Sequence of chain 1.E:
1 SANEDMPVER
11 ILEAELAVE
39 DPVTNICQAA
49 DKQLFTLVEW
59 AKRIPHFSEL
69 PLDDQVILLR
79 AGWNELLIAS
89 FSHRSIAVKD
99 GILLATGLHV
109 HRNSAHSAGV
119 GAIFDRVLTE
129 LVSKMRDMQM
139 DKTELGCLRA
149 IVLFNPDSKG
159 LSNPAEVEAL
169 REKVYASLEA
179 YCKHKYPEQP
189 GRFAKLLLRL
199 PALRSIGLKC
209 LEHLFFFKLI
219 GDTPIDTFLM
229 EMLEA

This small molecule binds to this protein.
Small molecule (SMILES): CC1=C(/C=C/C(C)=C/C=C/C(C)=C/C(=O)O)C(C)(C)CCC1

Sequence of chain 1.A:
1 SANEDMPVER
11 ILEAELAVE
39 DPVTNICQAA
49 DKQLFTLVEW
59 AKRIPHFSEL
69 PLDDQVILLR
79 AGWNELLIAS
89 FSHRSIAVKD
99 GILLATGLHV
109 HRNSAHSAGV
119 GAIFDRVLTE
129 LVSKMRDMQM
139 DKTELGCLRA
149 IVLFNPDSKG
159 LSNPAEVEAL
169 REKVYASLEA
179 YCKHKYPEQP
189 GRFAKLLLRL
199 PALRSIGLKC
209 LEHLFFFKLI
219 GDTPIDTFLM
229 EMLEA

Binding-site contacts:
Ligand atom C11 contacts residue PHE89 of chain 1.A at 3.7 Å (hydrophobic).
Ligand atom O2 contacts residue LEU102 of chain 1.A at 3.6 Å.
Ligand atom O1 contacts residue GLN51 of chain 1.A at 3.2 Å.
Ligand atom O2 contacts residue ARG92 of chain 1.A at 3.3 Å (salt-bridge).
Ligand atom C14 contacts residue PHE89 of chain 1.A at 4.0 Å (hydrophobic).
Ligand atom C15 contacts residue ARG92 of chain 1.A at 3.6 Å.
Ligand atom C12 contacts residue PHE89 of chain 1.A at 3.7 Å (hydrophobic).
Ligand atom C20 contacts residue ALA47 of chain 1.A at 4.0 Å (hydrophobic).
Ligand atom C14 contacts residue LEU85 of chain 1.A at 4.1 Å (hydrophobic).
Ligand atom C17 contacts residue LEU212 of chain 1.E at 4.0 Å (hydrophobic).
Ligand atom C13 contacts residue PHE89 of chain 1.A at 3.4 Å (hydrophobic).
Ligand atom C13 contacts residue ALA48 of chain 1.A at 4.0 Å (hydrophobic).
Ligand atom C4 contacts residue ILE121 of chain 1.A at 3.8 Å (hydrophobic).
Ligand atom O2 contacts residue ALA103 of chain 1.A at 2.8 Å (h-bond).
Ligand atom C12 contacts residue LEU85 of chain 1.A at 3.8 Å (hydrophobic).
Ligand atom C10 contacts residue ALA48 of chain 1.A at 3.8 Å (hydrophobic).
Ligand atom C9 contacts residue ILE86 of chain 1.A at 4.1 Å (hydrophobic).
Ligand atom C6 contacts residue CYS208 of chain 1.A at 3.6 Å (hydrophobic).
Ligand atom C14 contacts residue ALA48 of chain 1.A at 4.1 Å (hydrophobic).
Ligand atom C15 contacts residue PHE89 of chain 1.A at 3.7 Å (hydrophobic).
Ligand atom C12 contacts residue ALA48 of chain 1.A at 3.5 Å (hydrophobic).
Ligand atom C18 contacts residue PHE89 of chain 1.A at 3.5 Å (hydrophobic).
Ligand atom O1 contacts residue PHE89 of chain 1.A at 3.8 Å.
Ligand atom C5 contacts residue CYS208 of chain 1.A at 3.9 Å (hydrophobic).
Ligand atom C14 contacts residue ALA47 of chain 1.A at 4.2 Å (hydrophobic).
Ligand atom C2 contacts residue LEU212 of chain 1.E at 4.1 Å (hydrophobic).
Ligand atom C7 contacts residue CYS208 of chain 1.A at 3.5 Å (hydrophobic).
Ligand atom C11 contacts residue ALA48 of chain 1.A at 3.6 Å (hydrophobic).
Ligand atom C19 contacts residue ASN82 of chain 1.A at 3.8 Å.
Ligand atom O1 contacts residue ALA103 of chain 1.A at 3.4 Å.
Ligand atom C15 contacts residue ALA103 of chain 1.A at 3.6 Å (hydrophobic).
Ligand atom O2 contacts residue ALA47 of chain 1.A at 3.5 Å.
Ligand atom C20 contacts residue ILE44 of chain 1.A at 3.9 Å (hydrophobic).
Ligand atom O2 contacts residue PHE89 of chain 1.A at 4.0 Å.
Ligand atom O1 contacts residue ARG92 of chain 1.A at 2.9 Å (salt-bridge).
Ligand atom C17 contacts residue CYS208 of chain 1.A at 3.7 Å (hydrophobic).
Ligand atom C3 contacts residue VAL118 of chain 1.A at 4.1 Å (hydrophobic).
Ligand atom C20 contacts residue LEU102 of chain 1.A at 3.7 Å (hydrophobic).
Ligand atom C20 contacts residue PHE89 of chain 1.A at 3.3 Å (hydrophobic).
Ligand atom C15 contacts residue GLN51 of chain 1.A at 3.8 Å.